Binding-site contacts:
Ligand atom OAH contacts residue ARG157 of chain 32.D at 3.1 Å (salt-bridge).
Ligand atom O5B contacts residue LYS156 of chain 32.D at 3.3 Å.
Ligand atom O6B contacts residue ARG157 of chain 32.D at 3.3 Å (salt-bridge).
Ligand atom OAH contacts residue LEU2 of chain 32.D at 2.8 Å (h-bond).
Ligand atom C6 contacts residue LEU62 of chain 32.D at 3.5 Å (hydrophobic).
Ligand atom O4 contacts residue SER93 of chain 32.D at 3.0 Å (h-bond).
Ligand atom SAG contacts residue THR4 of chain 32.D at 3.9 Å.
Ligand atom O5 contacts residue HIS155 of chain 32.D at 3.6 Å.
Ligand atom O6B contacts residue LEU62 of chain 32.D at 4.0 Å.
Ligand atom O3 contacts residue ALA158 of chain 32.D at 3.0 Å (h-bond).
Ligand atom C4 contacts residue LYS156 of chain 32.D at 4.0 Å.
Ligand atom O6A contacts residue HIS155 of chain 32.D at 3.8 Å.
Ligand atom O6A contacts residue SER93 of chain 32.D at 3.2 Å.
Ligand atom OAH contacts residue ASP3 of chain 32.D at 4.0 Å.
Ligand atom O5 contacts residue ARG157 of chain 32.D at 3.8 Å.
Ligand atom O6A contacts residue LEU62 of chain 32.D at 3.4 Å.
Ligand atom OAF contacts residue ALA158 of chain 32.D at 3.3 Å.
Ligand atom OAH contacts residue THR4 of chain 32.D at 3.7 Å.
Ligand atom SAG contacts residue ARG157 of chain 32.D at 3.6 Å (salt-bridge).
Ligand atom C3 contacts residue ARG157 of chain 32.D at 3.7 Å.
Ligand atom C6 contacts residue HIS94 of chain 32.D at 3.9 Å.
Ligand atom C3 contacts residue LYS156 of chain 32.D at 4.0 Å.
Ligand atom O6B contacts residue LYS156 of chain 32.D at 3.3 Å.
Ligand atom C2 contacts residue ALA158 of chain 32.D at 3.7 Å (hydrophobic).
Ligand atom C6 contacts residue SER93 of chain 32.D at 4.0 Å.
Ligand atom C5 contacts residue LEU62 of chain 32.D at 3.8 Å (hydrophobic).
Ligand atom C5 contacts residue HIS155 of chain 32.D at 4.0 Å.
Ligand atom OAF contacts residue THR4 of chain 32.D at 2.9 Å (h-bond).
Ligand atom OBI contacts residue LYS156 of chain 32.D at 4.0 Å.
Ligand atom O4 contacts residue LYS156 of chain 32.D at 3.5 Å.
Ligand atom OAF contacts residue ARG157 of chain 32.D at 2.8 Å (salt-bridge).
Ligand atom O3 contacts residue ARG157 of chain 32.D at 3.3 Å (salt-bridge).
Ligand atom O5 contacts residue LYS156 of chain 32.D at 3.4 Å.
Ligand atom C3 contacts residue ALA158 of chain 32.D at 4.0 Å (hydrophobic).
Ligand atom C6 contacts residue HIS155 of chain 32.D at 3.4 Å.
Ligand atom O4 contacts residue HIS155 of chain 32.D at 3.5 Å (h-bond).
Ligand atom O6B contacts residue HIS94 of chain 32.D at 4.0 Å.
Ligand atom O6A contacts residue HIS94 of chain 32.D at 3.2 Å (h-bond).
Ligand atom O3 contacts residue LYS156 of chain 32.D at 3.0 Å.
Ligand atom O6B contacts residue HIS155 of chain 32.D at 3.3 Å (h-bond).

The protein below binds the small molecule below.
Small molecule (SMILES): O=C(O)[C@@H]1O[C@H](O[C@H]2[C@@H](OS(=O)(=O)O)O[C@@H](O)[C@H](NS(=O)(=O)O)[C@H]2O)[C@@H](OS(=O)(=O)O)[C@H](O)[C@@H]1O

Sequence of chain 32.D:
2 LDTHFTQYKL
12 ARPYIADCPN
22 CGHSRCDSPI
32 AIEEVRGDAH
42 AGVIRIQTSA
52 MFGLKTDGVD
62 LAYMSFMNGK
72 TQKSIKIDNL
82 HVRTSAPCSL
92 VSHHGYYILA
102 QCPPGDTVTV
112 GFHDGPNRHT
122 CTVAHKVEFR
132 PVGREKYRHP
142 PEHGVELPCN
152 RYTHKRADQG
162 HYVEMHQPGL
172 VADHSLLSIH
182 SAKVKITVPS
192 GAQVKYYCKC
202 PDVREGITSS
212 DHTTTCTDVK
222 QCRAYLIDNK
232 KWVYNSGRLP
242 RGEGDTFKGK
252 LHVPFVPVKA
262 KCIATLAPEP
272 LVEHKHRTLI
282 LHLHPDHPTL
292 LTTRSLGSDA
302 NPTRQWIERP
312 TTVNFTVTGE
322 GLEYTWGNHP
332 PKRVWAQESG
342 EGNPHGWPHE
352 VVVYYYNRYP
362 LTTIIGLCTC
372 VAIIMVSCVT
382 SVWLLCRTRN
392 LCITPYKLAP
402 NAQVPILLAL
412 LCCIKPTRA